Binding-site contacts:
Ligand atom O7 contacts residue ASN19 of chain 2.BA at 4.2 Å.
Ligand atom C2 contacts residue ASN19 of chain 2.BA at 2.9 Å.
Ligand atom N2 contacts residue ASN19 of chain 2.BA at 3.2 Å (h-bond).
Ligand atom C7 contacts residue ASN19 of chain 2.BA at 3.8 Å.
Ligand atom C5 contacts residue ASN19 of chain 2.BA at 3.5 Å.
Ligand atom C3 contacts residue ASN19 of chain 2.BA at 4.0 Å.
Ligand atom O5 contacts residue ASN19 of chain 2.BA at 2.5 Å (h-bond).
Ligand atom C4 contacts residue ASN19 of chain 2.BA at 4.4 Å.
Ligand atom C8 contacts residue TYR17 of chain 2.BA at 4.4 Å (hydrophobic).
Ligand atom C1 contacts residue ASN19 of chain 2.BA at 1.6 Å.

Sequence of chain 2.BA:
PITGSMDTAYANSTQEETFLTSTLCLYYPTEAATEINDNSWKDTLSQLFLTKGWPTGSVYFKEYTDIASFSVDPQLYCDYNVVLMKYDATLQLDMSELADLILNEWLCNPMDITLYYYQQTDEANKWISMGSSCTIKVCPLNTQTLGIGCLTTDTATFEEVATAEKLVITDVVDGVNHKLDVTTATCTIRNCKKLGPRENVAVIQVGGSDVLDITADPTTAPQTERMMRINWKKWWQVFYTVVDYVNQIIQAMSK

A small-molecule ligand and the protein it binds are described below.
Small molecule (SMILES): CC(=O)N[C@H]1[C@H](O[C@H]2[C@H](O)[C@@H](NC(C)=O)CO[C@@H]2CO)O[C@H](CO)[C@@H](O)[C@@H]1O